Sequence of chain 1.A:
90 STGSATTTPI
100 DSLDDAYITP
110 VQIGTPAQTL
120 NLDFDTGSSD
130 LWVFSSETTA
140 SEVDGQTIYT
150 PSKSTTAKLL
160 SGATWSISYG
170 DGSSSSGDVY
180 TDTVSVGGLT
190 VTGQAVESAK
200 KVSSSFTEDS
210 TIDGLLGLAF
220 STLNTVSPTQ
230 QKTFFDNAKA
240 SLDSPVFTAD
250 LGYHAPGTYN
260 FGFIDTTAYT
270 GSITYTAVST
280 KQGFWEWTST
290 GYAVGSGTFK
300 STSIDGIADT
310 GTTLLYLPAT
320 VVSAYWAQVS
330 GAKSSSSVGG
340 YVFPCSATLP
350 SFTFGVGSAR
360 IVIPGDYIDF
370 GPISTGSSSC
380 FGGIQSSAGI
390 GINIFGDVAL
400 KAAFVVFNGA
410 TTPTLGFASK

Binding-site contacts:
Ligand atom C7 contacts residue GLY310 of chain 1.A at 3.2 Å.
Ligand atom O1 contacts residue LEU214 of chain 1.A at 3.5 Å.
Ligand atom C13 contacts residue SER204 of chain 1.A at 3.1 Å.
Ligand atom C10 contacts residue ASP170 of chain 1.A at 3.9 Å.
Ligand atom C13 contacts residue ASP170 of chain 1.A at 3.8 Å.
Ligand atom N2 contacts residue GLY310 of chain 1.A at 3.1 Å (h-bond).
Ligand atom C3 contacts residue LEU214 of chain 1.A at 4.1 Å (hydrophobic).
Ligand atom C4 contacts residue GLY310 of chain 1.A at 3.5 Å.
Ligand atom C5 contacts residue ASP170 of chain 1.A at 3.3 Å.
Ligand atom C15 contacts residue ASP208 of chain 1.A at 3.9 Å.
Ligand atom C11 contacts residue PHE205 of chain 1.A at 3.5 Å (hydrophobic).
Ligand atom N14 contacts residue SER204 of chain 1.A at 2.7 Å (h-bond).
Ligand atom C11 contacts residue ASP208 of chain 1.A at 3.9 Å.
Ligand atom C7 contacts residue THR311 of chain 1.A at 3.7 Å.
Ligand atom O9 contacts residue PHE205 of chain 1.A at 3.3 Å.
Ligand atom C12 contacts residue ILE211 of chain 1.A at 4.0 Å (hydrophobic).
Ligand atom N2 contacts residue ASP124 of chain 1.A at 3.7 Å.
Ligand atom C6 contacts residue ASP170 of chain 1.A at 3.6 Å.
Ligand atom N2 contacts residue TYR168 of chain 1.A at 4.0 Å.
Ligand atom C12 contacts residue PHE205 of chain 1.A at 3.9 Å (hydrophobic).
Ligand atom C10 contacts residue PHE205 of chain 1.A at 3.1 Å (hydrophobic).
Ligand atom C11 contacts residue ILE211 of chain 1.A at 3.9 Å (hydrophobic).
Ligand atom C3 contacts residue GLY310 of chain 1.A at 3.3 Å.
Ligand atom O9 contacts residue SER172 of chain 1.A at 3.6 Å (h-bond).
Ligand atom C13 contacts residue PHE205 of chain 1.A at 3.4 Å (hydrophobic).
Ligand atom C4 contacts residue TYR168 of chain 1.A at 4.2 Å (hydrophobic).
Ligand atom O9 contacts residue ASP170 of chain 1.A at 3.6 Å (salt-bridge).
Ligand atom C8 contacts residue ASP122 of chain 1.A at 4.1 Å.
Ligand atom N14 contacts residue SER172 of chain 1.A at 3.7 Å.
Ligand atom C12 contacts residue ASP122 of chain 1.A at 3.4 Å.
Ligand atom C13 contacts residue SER172 of chain 1.A at 3.5 Å.
Ligand atom C6 contacts residue GLY310 of chain 1.A at 3.5 Å.
Ligand atom C10 contacts residue SER172 of chain 1.A at 4.1 Å.
Ligand atom C3 contacts residue ASP124 of chain 1.A at 3.4 Å.
Ligand atom C8 contacts residue PHE205 of chain 1.A at 3.8 Å (hydrophobic).
Ligand atom C15 contacts residue ASP170 of chain 1.A at 3.4 Å.
Ligand atom C3 contacts residue TYR168 of chain 1.A at 3.7 Å (hydrophobic).
Ligand atom C15 contacts residue SER204 of chain 1.A at 3.5 Å.
Ligand atom C5 contacts residue GLY310 of chain 1.A at 3.6 Å.
Ligand atom N14 contacts residue ASP170 of chain 1.A at 2.8 Å (salt-bridge).

A small-molecule ligand and the protein it binds are described below.
Small molecule (SMILES): CNCc1ccc(Oc2cccnc2)o1